Binding-site contacts:
Ligand atom C5 contacts residue PRO204 of chain 1.R at 3.8 Å (hydrophobic).
Ligand atom C2 contacts residue PRO415 of chain 1.R at 3.8 Å (hydrophobic).
Ligand atom C2' contacts residue HIS414 of chain 1.R at 3.2 Å.
Ligand atom C2 contacts residue GLY423 of chain 1.R at 3.4 Å.
Ligand atom C6 contacts residue SER416 of chain 1.R at 4.0 Å.
Ligand atom C4' contacts residue DC1 of chain 1.QC at 3.9 Å.
Ligand atom C5 contacts residue PRO415 of chain 1.R at 3.7 Å (hydrophobic).
Ligand atom N1 contacts residue VAL203 of chain 1.R at 3.5 Å.
Ligand atom N6 contacts residue PHE422 of chain 1.R at 4.0 Å.
Ligand atom N6 contacts residue GLY421 of chain 1.R at 4.0 Å.
Ligand atom OP1 contacts residue DC1 of chain 1.QC at 2.5 Å (h-bond).
Ligand atom N1 contacts residue GLY423 of chain 1.R at 3.0 Å (h-bond).
Ligand atom C6 contacts residue PRO204 of chain 1.R at 3.9 Å (hydrophobic).
Ligand atom N7 contacts residue HIS414 of chain 1.R at 3.6 Å.
Ligand atom O5' contacts residue DC1 of chain 1.QC at 2.5 Å (h-bond).
Ligand atom N7 contacts residue ASN393 of chain 1.R at 4.0 Å.
Ligand atom N6 contacts residue SER416 of chain 1.R at 3.4 Å (h-bond).
Ligand atom N7 contacts residue SER416 of chain 1.R at 3.3 Å.
Ligand atom C6 contacts residue VAL203 of chain 1.R at 4.1 Å (hydrophobic).
Ligand atom N7 contacts residue PRO204 of chain 1.R at 4.1 Å.
Ligand atom N9 contacts residue HIS414 of chain 1.R at 4.1 Å.
Ligand atom C5' contacts residue DC1 of chain 1.QC at 3.1 Å.
Ligand atom N6 contacts residue GLY423 of chain 1.R at 3.5 Å (h-bond).
Ligand atom N1 contacts residue PRO415 of chain 1.R at 3.7 Å.
Ligand atom C2 contacts residue PRO204 of chain 1.R at 4.1 Å (hydrophobic).
Ligand atom C8 contacts residue HIS414 of chain 1.R at 3.0 Å.
Ligand atom C1' contacts residue PRO415 of chain 1.R at 3.7 Å (hydrophobic).
Ligand atom C8 contacts residue SER416 of chain 1.R at 4.1 Å.
Ligand atom O4' contacts residue DC1 of chain 1.QC at 3.9 Å.
Ligand atom C4 contacts residue PRO204 of chain 1.R at 4.0 Å (hydrophobic).
Ligand atom OP2 contacts residue DC1 of chain 1.QC at 2.5 Å (h-bond).
Ligand atom P contacts residue DC1 of chain 1.QC at 1.6 Å.
Ligand atom N9 contacts residue PRO415 of chain 1.R at 4.0 Å.
Ligand atom C4 contacts residue PRO415 of chain 1.R at 3.8 Å (hydrophobic).
Ligand atom N3 contacts residue PRO415 of chain 1.R at 3.9 Å.
Ligand atom C5 contacts residue SER416 of chain 1.R at 3.8 Å.
Ligand atom C2 contacts residue VAL203 of chain 1.R at 4.1 Å (hydrophobic).
Ligand atom C2' contacts residue PRO415 of chain 1.R at 3.8 Å (hydrophobic).
Ligand atom C6 contacts residue GLY423 of chain 1.R at 3.9 Å.
Ligand atom C6 contacts residue PRO415 of chain 1.R at 3.7 Å (hydrophobic).

Sequence of chain 1.R:
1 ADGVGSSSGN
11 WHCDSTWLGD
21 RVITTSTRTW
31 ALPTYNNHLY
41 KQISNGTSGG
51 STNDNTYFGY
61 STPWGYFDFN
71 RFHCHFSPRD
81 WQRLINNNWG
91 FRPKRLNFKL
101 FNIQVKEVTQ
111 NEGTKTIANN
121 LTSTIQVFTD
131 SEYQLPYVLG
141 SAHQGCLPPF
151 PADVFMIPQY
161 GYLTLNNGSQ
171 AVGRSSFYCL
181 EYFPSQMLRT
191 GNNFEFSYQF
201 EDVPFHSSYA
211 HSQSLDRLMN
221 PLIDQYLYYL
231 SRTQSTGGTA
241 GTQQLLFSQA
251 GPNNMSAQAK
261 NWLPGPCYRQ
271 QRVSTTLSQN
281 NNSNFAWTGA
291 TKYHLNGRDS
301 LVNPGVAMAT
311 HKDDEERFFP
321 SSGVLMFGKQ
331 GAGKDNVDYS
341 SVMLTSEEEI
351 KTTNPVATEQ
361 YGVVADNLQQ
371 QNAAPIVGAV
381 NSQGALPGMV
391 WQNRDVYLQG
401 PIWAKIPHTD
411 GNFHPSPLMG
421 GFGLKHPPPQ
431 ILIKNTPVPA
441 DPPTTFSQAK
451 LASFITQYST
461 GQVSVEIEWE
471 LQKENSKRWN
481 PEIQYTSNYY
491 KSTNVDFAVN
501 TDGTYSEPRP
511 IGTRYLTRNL

The protein below binds the small molecule below.
Small molecule (SMILES): Nc1ncnc2c1ncn2[C@H]1C[C@H](O)[C@@H](COP(=O)(O)O)O1